The protein below binds the small molecule below.
Small molecule (SMILES): CC(=O)N[C@@H]1[C@@H](O)[C@H](O)[C@@H](CO)O[C@H]1O

Sequence of chain 1.C:
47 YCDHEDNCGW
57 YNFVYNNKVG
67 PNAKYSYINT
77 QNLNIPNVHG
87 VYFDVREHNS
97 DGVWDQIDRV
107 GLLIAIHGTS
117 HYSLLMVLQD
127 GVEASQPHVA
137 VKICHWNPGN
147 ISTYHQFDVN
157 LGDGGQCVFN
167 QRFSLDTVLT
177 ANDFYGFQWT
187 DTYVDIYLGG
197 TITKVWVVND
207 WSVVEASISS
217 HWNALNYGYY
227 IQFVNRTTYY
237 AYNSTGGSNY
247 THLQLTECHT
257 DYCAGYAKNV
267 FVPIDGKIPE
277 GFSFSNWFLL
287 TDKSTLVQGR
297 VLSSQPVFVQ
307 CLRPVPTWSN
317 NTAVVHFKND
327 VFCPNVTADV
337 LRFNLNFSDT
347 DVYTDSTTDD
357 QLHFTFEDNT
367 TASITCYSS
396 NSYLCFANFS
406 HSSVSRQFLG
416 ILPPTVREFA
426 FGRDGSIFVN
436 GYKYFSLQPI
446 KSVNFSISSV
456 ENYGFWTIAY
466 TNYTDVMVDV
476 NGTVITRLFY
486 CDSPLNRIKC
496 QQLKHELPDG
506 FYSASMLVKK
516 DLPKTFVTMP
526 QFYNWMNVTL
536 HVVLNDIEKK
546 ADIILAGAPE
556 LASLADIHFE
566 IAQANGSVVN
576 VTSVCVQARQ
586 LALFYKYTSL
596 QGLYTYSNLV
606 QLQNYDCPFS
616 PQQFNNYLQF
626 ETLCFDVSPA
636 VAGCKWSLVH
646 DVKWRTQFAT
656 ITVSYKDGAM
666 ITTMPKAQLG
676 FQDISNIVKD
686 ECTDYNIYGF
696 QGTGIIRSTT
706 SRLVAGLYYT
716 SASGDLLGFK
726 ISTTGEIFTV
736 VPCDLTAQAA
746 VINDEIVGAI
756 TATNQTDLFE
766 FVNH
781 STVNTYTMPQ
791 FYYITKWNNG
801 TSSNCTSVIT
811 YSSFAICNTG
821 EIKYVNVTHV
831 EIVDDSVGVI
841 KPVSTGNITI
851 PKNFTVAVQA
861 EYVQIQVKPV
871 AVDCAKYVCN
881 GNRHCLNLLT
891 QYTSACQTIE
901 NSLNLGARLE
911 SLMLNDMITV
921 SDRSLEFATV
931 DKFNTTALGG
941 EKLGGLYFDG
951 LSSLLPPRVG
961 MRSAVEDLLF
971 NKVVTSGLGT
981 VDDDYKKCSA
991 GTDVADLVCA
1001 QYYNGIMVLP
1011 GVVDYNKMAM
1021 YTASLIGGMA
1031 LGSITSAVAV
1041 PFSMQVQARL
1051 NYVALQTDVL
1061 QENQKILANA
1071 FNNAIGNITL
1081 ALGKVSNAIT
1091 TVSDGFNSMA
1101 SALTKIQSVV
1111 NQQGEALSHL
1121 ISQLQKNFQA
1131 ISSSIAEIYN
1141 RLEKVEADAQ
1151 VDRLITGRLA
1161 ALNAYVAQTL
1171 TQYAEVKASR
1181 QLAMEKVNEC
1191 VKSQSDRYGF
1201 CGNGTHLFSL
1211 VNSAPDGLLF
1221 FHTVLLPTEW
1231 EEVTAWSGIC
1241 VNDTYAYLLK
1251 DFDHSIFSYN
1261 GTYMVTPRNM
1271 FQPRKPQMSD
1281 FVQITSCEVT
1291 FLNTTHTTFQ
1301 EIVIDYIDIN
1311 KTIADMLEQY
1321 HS

Binding-site contacts:
Ligand atom O5 contacts residue ASN575 of chain 1.C at 2.4 Å (h-bond).
Ligand atom C2 contacts residue ASN575 of chain 1.C at 2.4 Å.
Ligand atom C7 contacts residue THR577 of chain 1.C at 4.4 Å.
Ligand atom C8 contacts residue THR577 of chain 1.C at 3.7 Å.
Ligand atom O7 contacts residue ASN575 of chain 1.C at 3.5 Å (h-bond).
Ligand atom O7 contacts residue VAL576 of chain 1.C at 4.2 Å.
Ligand atom N2 contacts residue ASN575 of chain 1.C at 2.9 Å (h-bond).
Ligand atom O7 contacts residue THR577 of chain 1.C at 4.1 Å.
Ligand atom C5 contacts residue ASN575 of chain 1.C at 3.7 Å.
Ligand atom C4 contacts residue ASN575 of chain 1.C at 4.2 Å.
Ligand atom C8 contacts residue VAL576 of chain 1.C at 3.8 Å (hydrophobic).
Ligand atom C3 contacts residue ASN575 of chain 1.C at 3.8 Å.
Ligand atom C8 contacts residue ASN575 of chain 1.C at 3.8 Å.
Ligand atom C1 contacts residue ASN575 of chain 1.C at 1.4 Å.
Ligand atom C7 contacts residue VAL576 of chain 1.C at 4.5 Å (hydrophobic).
Ligand atom O7 contacts residue HIS563 of chain 1.C at 4.5 Å.
Ligand atom C7 contacts residue ASN575 of chain 1.C at 3.4 Å.